Sequence of chain 1.A:
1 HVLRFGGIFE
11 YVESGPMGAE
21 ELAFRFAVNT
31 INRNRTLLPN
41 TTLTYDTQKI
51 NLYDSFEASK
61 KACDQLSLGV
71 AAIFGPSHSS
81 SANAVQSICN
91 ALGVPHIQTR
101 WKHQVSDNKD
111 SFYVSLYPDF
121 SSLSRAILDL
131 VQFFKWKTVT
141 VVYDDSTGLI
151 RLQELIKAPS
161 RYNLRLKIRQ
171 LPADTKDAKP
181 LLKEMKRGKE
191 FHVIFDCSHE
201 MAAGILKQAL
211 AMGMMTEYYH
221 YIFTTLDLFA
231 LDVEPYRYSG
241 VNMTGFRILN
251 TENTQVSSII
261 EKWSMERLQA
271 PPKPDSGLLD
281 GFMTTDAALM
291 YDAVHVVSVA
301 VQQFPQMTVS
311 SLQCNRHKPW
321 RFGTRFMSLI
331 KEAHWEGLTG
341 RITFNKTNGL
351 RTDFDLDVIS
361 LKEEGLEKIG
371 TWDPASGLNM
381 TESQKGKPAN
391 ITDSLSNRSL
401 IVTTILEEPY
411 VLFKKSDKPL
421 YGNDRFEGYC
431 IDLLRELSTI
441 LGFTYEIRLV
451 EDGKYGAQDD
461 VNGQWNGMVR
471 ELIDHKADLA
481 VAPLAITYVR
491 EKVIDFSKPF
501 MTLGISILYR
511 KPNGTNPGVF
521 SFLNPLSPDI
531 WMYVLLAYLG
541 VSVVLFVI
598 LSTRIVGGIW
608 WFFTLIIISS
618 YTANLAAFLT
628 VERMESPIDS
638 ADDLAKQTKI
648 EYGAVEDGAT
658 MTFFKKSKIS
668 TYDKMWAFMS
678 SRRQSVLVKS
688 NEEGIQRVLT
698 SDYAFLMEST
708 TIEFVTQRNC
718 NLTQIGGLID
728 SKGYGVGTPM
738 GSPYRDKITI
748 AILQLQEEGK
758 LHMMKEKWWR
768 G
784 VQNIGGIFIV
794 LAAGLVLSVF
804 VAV

A small-molecule ligand and the protein it binds are described below.
Small molecule (SMILES): CC(=O)N[C@H]1[C@H](O[C@H]2[C@H](O)[C@@H](NC(C)=O)CO[C@@H]2CO)O[C@H](CO)[C@@H](O)[C@@H]1O

Binding-site contacts:
Ligand atom C8 contacts residue SER394 of chain 1.A at 3.7 Å.
Ligand atom C3 contacts residue ASN397 of chain 1.A at 3.8 Å.
Ligand atom C5 contacts residue ASN397 of chain 1.A at 3.7 Å.
Ligand atom O7 contacts residue ASP393 of chain 1.A at 3.6 Å (salt-bridge).
Ligand atom N2 contacts residue ASN397 of chain 1.A at 2.8 Å (h-bond).
Ligand atom C2 contacts residue TYR238 of chain 1.A at 4.5 Å (hydrophobic).
Ligand atom C7 contacts residue SER396 of chain 1.A at 3.1 Å.
Ligand atom C1 contacts residue TYR238 of chain 1.A at 4.3 Å (hydrophobic).
Ligand atom C2 contacts residue SER396 of chain 1.A at 4.3 Å.
Ligand atom C7 contacts residue ASN397 of chain 1.A at 3.3 Å.
Ligand atom N2 contacts residue SER396 of chain 1.A at 3.0 Å (h-bond).
Ligand atom C4 contacts residue TYR238 of chain 1.A at 4.1 Å (hydrophobic).
Ligand atom C7 contacts residue SER394 of chain 1.A at 3.7 Å.
Ligand atom C6 contacts residue TYR238 of chain 1.A at 3.8 Å (hydrophobic).
Ligand atom O5 contacts residue TYR238 of chain 1.A at 4.1 Å.
Ligand atom C8 contacts residue ASN397 of chain 1.A at 3.5 Å.
Ligand atom C2 contacts residue ASN397 of chain 1.A at 2.4 Å.
Ligand atom N2 contacts residue TYR238 of chain 1.A at 4.3 Å.
Ligand atom O7 contacts residue SER396 of chain 1.A at 2.6 Å (h-bond).
Ligand atom O5 contacts residue ASN397 of chain 1.A at 2.4 Å (h-bond).
Ligand atom C1 contacts residue ASN397 of chain 1.A at 1.4 Å.
Ligand atom C4 contacts residue ASN397 of chain 1.A at 4.2 Å.
Ligand atom O7 contacts residue SER394 of chain 1.A at 3.0 Å (h-bond).
Ligand atom O7 contacts residue ASN397 of chain 1.A at 4.1 Å.
Ligand atom O7 contacts residue LEU395 of chain 1.A at 4.0 Å.